Binding-site contacts:
Ligand atom O2 contacts residue TYR66 of chain 1.A at 3.1 Å.
Ligand atom C1 contacts residue TYR66 of chain 1.A at 3.6 Å (hydrophobic).
Ligand atom C2 contacts residue TYR66 of chain 1.A at 4.0 Å (hydrophobic).
Ligand atom C5 contacts residue TYR66 of chain 1.A at 4.4 Å (hydrophobic).
Ligand atom O1 contacts residue TYR66 of chain 1.A at 4.3 Å.
Ligand atom O5 contacts residue TYR66 of chain 1.A at 4.4 Å.
Ligand atom C3 contacts residue TYR66 of chain 1.A at 4.0 Å (hydrophobic).

Sequence of chain 1.A:
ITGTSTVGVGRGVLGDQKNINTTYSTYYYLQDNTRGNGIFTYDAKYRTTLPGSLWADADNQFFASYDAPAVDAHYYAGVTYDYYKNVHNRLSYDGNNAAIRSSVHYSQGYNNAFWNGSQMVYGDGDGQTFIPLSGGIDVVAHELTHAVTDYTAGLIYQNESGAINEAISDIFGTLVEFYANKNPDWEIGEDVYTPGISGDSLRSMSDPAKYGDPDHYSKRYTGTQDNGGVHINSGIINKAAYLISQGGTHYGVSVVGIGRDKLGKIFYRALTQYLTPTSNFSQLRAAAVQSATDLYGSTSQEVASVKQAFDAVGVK

A protein and the small-molecule ligand that binds it are described below.
Small molecule (SMILES): O[C@@H]1[C@@H](O)[C@H](O)OC[C@H]1O